A protein and the small-molecule ligand that binds it are described below.
Small molecule (SMILES): CNC(=O)c1cc(Oc2ccc(NC(=O)Nc3ccc(Cl)c(C(F)(F)F)c3)cc2)ccn1

Sequence of chain 1.A:
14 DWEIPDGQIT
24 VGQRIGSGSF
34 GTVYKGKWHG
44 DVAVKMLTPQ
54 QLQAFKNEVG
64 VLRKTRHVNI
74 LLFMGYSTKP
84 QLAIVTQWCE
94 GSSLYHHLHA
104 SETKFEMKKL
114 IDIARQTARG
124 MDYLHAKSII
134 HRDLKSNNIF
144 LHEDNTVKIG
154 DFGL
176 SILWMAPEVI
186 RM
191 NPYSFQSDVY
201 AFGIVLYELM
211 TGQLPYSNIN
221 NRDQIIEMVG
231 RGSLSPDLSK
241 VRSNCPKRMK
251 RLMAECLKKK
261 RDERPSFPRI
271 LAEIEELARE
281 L

Binding-site contacts:
Ligand atom N30 contacts residue PHE143 of chain 1.A at 3.6 Å.
Ligand atom C31 contacts residue PHE143 of chain 1.A at 3.6 Å (hydrophobic).
Ligand atom C24 contacts residue THR89 of chain 1.A at 3.4 Å.
Ligand atom O22 contacts residue VAL36 of chain 1.A at 3.5 Å.
Ligand atom C17 contacts residue LEU74 of chain 1.A at 3.5 Å (hydrophobic).
Ligand atom C24 contacts residue ALA46 of chain 1.A at 3.4 Å (hydrophobic).
Ligand atom N30 contacts residue CYS92 of chain 1.A at 2.8 Å (h-bond).
Ligand atom F8 contacts residue GLY153 of chain 1.A at 3.4 Å.
Ligand atom N26 contacts residue CYS92 of chain 1.A at 3.2 Å (h-bond).
Ligand atom C23 contacts residue ALA46 of chain 1.A at 3.5 Å (hydrophobic).
Ligand atom N30 contacts residue TRP91 of chain 1.A at 3.8 Å.
Ligand atom C16 contacts residue LEU74 of chain 1.A at 3.8 Å (hydrophobic).
Ligand atom F10 contacts residue HIS134 of chain 1.A at 3.6 Å.
Ligand atom C3 contacts residue ASP154 of chain 1.A at 3.8 Å.
Ligand atom C16 contacts residue ASP154 of chain 1.A at 3.8 Å.
Ligand atom F10 contacts residue LEU127 of chain 1.A at 3.6 Å.
Ligand atom C18 contacts residue PHE155 of chain 1.A at 3.6 Å (hydrophobic).
Ligand atom C18 contacts residue LEU74 of chain 1.A at 3.8 Å (hydrophobic).
Ligand atom C24 contacts residue GLN90 of chain 1.A at 3.7 Å.
Ligand atom C1 contacts residue LEU65 of chain 1.A at 3.4 Å (hydrophobic).
Ligand atom C13 contacts residue GLU61 of chain 1.A at 3.2 Å.
Ligand atom C17 contacts residue ASP154 of chain 1.A at 3.4 Å.
Ligand atom C13 contacts residue ASP154 of chain 1.A at 3.4 Å.
Ligand atom F8 contacts residue ILE152 of chain 1.A at 3.3 Å.
Ligand atom N14 contacts residue ASP154 of chain 1.A at 3.6 Å (salt-bridge).
Ligand atom C25 contacts residue GLN90 of chain 1.A at 3.4 Å.
Ligand atom C31 contacts residue CYS92 of chain 1.A at 3.4 Å (hydrophobic).
Ligand atom O15 contacts residue LEU74 of chain 1.A at 3.8 Å.
Ligand atom C1 contacts residue ASP154 of chain 1.A at 3.6 Å.
Ligand atom O15 contacts residue GLY153 of chain 1.A at 3.6 Å.
Ligand atom C2 contacts residue ASP154 of chain 1.A at 3.8 Å.
Ligand atom O22 contacts residue ALA46 of chain 1.A at 3.7 Å.
Ligand atom F8 contacts residue ILE73 of chain 1.A at 3.4 Å.
Ligand atom N14 contacts residue GLU61 of chain 1.A at 2.8 Å (salt-bridge).
Ligand atom CL11 contacts residue VAL64 of chain 1.A at 3.7 Å.
Ligand atom N12 contacts residue GLU61 of chain 1.A at 2.7 Å (salt-bridge).
Ligand atom C29 contacts residue TRP91 of chain 1.A at 3.7 Å (hydrophobic).
Ligand atom O15 contacts residue ASP154 of chain 1.A at 2.7 Å (salt-bridge).
Ligand atom F9 contacts residue LEU127 of chain 1.A at 3.7 Å.
Ligand atom C25 contacts residue CYS92 of chain 1.A at 3.4 Å (hydrophobic).